Sequence of chain 1.WA:
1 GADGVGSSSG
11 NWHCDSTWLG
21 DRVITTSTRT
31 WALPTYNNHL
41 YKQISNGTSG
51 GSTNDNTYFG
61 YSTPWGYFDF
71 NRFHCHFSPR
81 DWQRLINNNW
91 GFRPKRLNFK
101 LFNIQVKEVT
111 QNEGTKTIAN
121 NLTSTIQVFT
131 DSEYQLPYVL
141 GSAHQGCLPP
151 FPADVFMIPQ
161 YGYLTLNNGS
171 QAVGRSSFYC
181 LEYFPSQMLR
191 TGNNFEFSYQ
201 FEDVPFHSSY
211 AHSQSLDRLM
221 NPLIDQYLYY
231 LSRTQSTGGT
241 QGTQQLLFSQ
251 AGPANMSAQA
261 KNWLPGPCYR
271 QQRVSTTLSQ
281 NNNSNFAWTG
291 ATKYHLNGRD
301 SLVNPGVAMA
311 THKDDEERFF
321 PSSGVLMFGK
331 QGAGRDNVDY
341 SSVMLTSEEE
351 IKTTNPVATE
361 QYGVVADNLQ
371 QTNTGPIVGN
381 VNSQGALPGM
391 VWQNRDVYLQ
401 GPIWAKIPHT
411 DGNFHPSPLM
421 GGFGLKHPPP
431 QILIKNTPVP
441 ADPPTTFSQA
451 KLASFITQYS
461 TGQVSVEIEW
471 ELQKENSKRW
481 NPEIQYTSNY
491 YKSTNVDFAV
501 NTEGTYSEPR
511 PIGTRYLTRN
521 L

This protein binds this small molecule.
Small molecule (SMILES): Nc1ccn([C@H]2C[C@H](O)[C@@H](COP(=O)(O)O)O2)c(=O)n1

Binding-site contacts:
Ligand atom C2' contacts residue PRO205 of chain 1.WA at 4.5 Å (hydrophobic).
Ligand atom C5' contacts residue DA1 of chain 1.BF at 3.6 Å.
Ligand atom O5' contacts residue DA1 of chain 1.BF at 3.9 Å.
Ligand atom C3' contacts residue DA1 of chain 1.BF at 2.6 Å.
Ligand atom C4' contacts residue DA1 of chain 1.BF at 3.7 Å.
Ligand atom O3' contacts residue PRO205 of chain 1.WA at 4.1 Å.
Ligand atom C2' contacts residue DA1 of chain 1.BF at 3.7 Å.
Ligand atom O3' contacts residue DA1 of chain 1.BF at 1.6 Å.